Binding-site contacts:
Ligand atom C3 contacts residue MG1 of chain 2.J at 3.0 Å.
Ligand atom O1P contacts residue TRP59 of chain 1.D at 3.3 Å.
Ligand atom C2 contacts residue MG1 of chain 2.J at 2.8 Å.
Ligand atom O3 contacts residue KCX187 of chain 2.A at 2.6 Å (h-bond).
Ligand atom O2P contacts residue LYS161 of chain 2.A at 3.4 Å.
Ligand atom O5P contacts residue ARG281 of chain 2.A at 2.8 Å (salt-bridge).
Ligand atom P1 contacts residue THR58 of chain 1.D at 3.5 Å.
Ligand atom O2 contacts residue LYS161 of chain 2.A at 3.0 Å (salt-bridge).
Ligand atom O2 contacts residue MG1 of chain 2.J at 2.2 Å.
Ligand atom O2 contacts residue THR159 of chain 2.A at 3.0 Å (h-bond).
Ligand atom O3 contacts residue GLU190 of chain 2.A at 2.9 Å (salt-bridge).
Ligand atom O2 contacts residue ASP189 of chain 2.A at 3.2 Å (salt-bridge).
Ligand atom O6 contacts residue MG1 of chain 2.J at 2.1 Å.
Ligand atom O1P contacts residue GLY366 of chain 2.A at 3.5 Å.
Ligand atom O7 contacts residue LYS320 of chain 2.A at 2.9 Å (salt-bridge).
Ligand atom O6 contacts residue GLU190 of chain 2.A at 3.1 Å (salt-bridge).
Ligand atom O1 contacts residue LYS161 of chain 2.A at 3.2 Å (salt-bridge).
Ligand atom O6P contacts residue SER365 of chain 2.A at 3.2 Å (h-bond).
Ligand atom O3 contacts residue MG1 of chain 2.J at 2.2 Å.
Ligand atom O4 contacts residue SER365 of chain 2.A at 3.0 Å (h-bond).
Ligand atom O1P contacts residue LYS320 of chain 2.A at 2.6 Å (salt-bridge).
Ligand atom C3 contacts residue KCX187 of chain 2.A at 3.0 Å.
Ligand atom C contacts residue ASN109 of chain 1.D at 3.5 Å.
Ligand atom O5 contacts residue LEU321 of chain 2.A at 3.1 Å.
Ligand atom O4 contacts residue GLY366 of chain 2.A at 3.2 Å.
Ligand atom O3 contacts residue HIS280 of chain 2.A at 3.0 Å (h-bond).
Ligand atom O3P contacts residue GLY389 of chain 2.A at 3.0 Å (h-bond).
Ligand atom O4P contacts residue ARG281 of chain 2.A at 3.0 Å (salt-bridge).
Ligand atom O6 contacts residue LYS161 of chain 2.A at 3.5 Å (salt-bridge).
Ligand atom O3 contacts residue ASN109 of chain 1.D at 3.4 Å (h-bond).
Ligand atom O2P contacts residue THR58 of chain 1.D at 2.6 Å (h-bond).
Ligand atom O6 contacts residue ASP189 of chain 2.A at 3.0 Å (salt-bridge).
Ligand atom O6 contacts residue LYS163 of chain 2.A at 3.0 Å (salt-bridge).
Ligand atom O2P contacts residue GLY390 of chain 2.A at 2.7 Å (h-bond).
Ligand atom O6P contacts residue HIS313 of chain 2.A at 2.7 Å (h-bond).
Ligand atom O6 contacts residue ASN109 of chain 1.D at 2.9 Å (h-bond).
Ligand atom O7 contacts residue GLU53 of chain 1.D at 3.4 Å (salt-bridge).
Ligand atom O2 contacts residue KCX187 of chain 2.A at 3.2 Å (h-bond).
Ligand atom C contacts residue MG1 of chain 2.J at 2.8 Å.
Ligand atom O1P contacts residue GLY367 of chain 2.A at 2.8 Å (h-bond).

The protein below binds the small molecule below.
Small molecule (SMILES): O=C(O)[C@@](O)(COP(=O)(O)O)[C@H](O)[C@H](O)COP(=O)(O)O

Sequence of chain 2.A:
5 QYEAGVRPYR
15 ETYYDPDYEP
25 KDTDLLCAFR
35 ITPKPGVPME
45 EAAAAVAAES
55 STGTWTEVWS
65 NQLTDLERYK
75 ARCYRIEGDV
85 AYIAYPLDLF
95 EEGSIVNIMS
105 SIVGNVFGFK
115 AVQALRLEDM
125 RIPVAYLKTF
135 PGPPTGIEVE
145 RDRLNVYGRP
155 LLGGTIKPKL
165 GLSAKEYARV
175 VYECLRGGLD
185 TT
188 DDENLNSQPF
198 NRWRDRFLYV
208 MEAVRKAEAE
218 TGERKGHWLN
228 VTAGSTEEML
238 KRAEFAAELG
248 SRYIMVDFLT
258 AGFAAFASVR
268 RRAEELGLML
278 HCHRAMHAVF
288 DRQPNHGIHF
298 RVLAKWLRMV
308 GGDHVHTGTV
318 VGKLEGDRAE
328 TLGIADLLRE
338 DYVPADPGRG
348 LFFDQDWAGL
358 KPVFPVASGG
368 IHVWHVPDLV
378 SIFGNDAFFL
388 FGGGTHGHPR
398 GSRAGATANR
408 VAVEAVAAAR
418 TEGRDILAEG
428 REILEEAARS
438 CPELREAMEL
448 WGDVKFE

Sequence of chain 1.D:
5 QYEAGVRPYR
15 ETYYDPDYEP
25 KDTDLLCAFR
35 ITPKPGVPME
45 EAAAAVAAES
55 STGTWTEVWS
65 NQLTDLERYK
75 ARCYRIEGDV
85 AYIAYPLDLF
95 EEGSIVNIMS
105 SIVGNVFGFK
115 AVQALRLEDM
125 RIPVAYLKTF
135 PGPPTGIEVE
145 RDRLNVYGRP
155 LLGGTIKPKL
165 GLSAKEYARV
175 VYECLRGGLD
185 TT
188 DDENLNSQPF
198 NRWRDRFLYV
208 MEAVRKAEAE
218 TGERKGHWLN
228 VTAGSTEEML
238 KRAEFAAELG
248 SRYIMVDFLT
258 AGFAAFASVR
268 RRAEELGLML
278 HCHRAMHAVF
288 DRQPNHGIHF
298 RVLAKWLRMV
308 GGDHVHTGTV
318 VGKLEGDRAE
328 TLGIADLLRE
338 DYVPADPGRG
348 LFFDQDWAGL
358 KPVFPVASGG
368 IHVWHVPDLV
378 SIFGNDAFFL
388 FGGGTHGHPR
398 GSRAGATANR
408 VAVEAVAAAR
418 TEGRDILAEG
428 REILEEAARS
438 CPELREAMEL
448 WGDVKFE